Sequence of chain 1.A:
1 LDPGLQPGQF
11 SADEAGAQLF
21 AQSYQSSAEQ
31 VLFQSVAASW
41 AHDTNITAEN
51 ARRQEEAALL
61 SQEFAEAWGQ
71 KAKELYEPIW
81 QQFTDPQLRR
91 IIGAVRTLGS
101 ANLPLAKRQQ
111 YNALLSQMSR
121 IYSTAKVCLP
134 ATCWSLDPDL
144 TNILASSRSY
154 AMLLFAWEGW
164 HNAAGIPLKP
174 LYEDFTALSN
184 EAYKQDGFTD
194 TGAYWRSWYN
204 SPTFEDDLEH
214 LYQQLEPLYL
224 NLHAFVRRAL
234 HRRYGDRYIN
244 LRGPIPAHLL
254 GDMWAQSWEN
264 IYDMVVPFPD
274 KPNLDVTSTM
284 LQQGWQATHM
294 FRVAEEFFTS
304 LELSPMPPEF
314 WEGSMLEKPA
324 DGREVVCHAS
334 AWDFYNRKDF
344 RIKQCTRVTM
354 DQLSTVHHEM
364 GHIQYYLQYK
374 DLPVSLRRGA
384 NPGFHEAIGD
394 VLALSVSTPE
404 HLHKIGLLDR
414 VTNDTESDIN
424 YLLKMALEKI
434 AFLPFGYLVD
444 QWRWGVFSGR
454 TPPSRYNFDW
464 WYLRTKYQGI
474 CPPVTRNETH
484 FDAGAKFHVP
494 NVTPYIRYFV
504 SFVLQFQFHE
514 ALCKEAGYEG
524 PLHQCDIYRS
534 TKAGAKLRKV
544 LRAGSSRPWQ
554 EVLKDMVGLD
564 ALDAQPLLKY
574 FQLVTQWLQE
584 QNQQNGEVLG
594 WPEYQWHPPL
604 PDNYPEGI

This small molecule binds to this protein.
Small molecule (SMILES): O=C(N[C@H]1CCS[C@H]2CCC[C@@H](C(=O)O)N2C1=O)[C@@H](S)Cc1ccccc1

Binding-site contacts:
Ligand atom C2 contacts residue HIS331 of chain 1.A at 3.5 Å.
Ligand atom N2 contacts residue ALA332 of chain 1.A at 2.9 Å (h-bond).
Ligand atom C8 contacts residue PHE435 of chain 1.A at 3.6 Å (hydrophobic).
Ligand atom O4 contacts residue HIS361 of chain 1.A at 3.3 Å (h-bond).
Ligand atom C11 contacts residue ALA332 of chain 1.A at 3.6 Å (hydrophobic).
Ligand atom C11 contacts residue TYR501 of chain 1.A at 3.5 Å (hydrophobic).
Ligand atom C10 contacts residue TYR498 of chain 1.A at 3.5 Å (hydrophobic).
Ligand atom O2 contacts residue HIS491 of chain 1.A at 3.3 Å.
Ligand atom O2 contacts residue GLN259 of chain 1.A at 3.2 Å (h-bond).
Ligand atom C11 contacts residue GLU362 of chain 1.A at 3.7 Å.
Ligand atom C9 contacts residue TYR501 of chain 1.A at 3.8 Å (hydrophobic).
Ligand atom C10 contacts residue LYS489 of chain 1.A at 3.8 Å.
Ligand atom C16 contacts residue SER333 of chain 1.A at 3.8 Å.
Ligand atom O4 contacts residue TYR501 of chain 1.A at 2.7 Å (h-bond).
Ligand atom C12 contacts residue ALA332 of chain 1.A at 3.3 Å (hydrophobic).
Ligand atom C12 contacts residue ZN1 of chain 1.I at 3.5 Å.
Ligand atom N2 contacts residue HIS331 of chain 1.A at 3.6 Å (h-bond).
Ligand atom O4 contacts residue ZN1 of chain 1.I at 2.6 Å.
Ligand atom C8 contacts residue TYR498 of chain 1.A at 3.7 Å (hydrophobic).
Ligand atom O3 contacts residue HIS491 of chain 1.A at 3.1 Å (h-bond).
Ligand atom C4 contacts residue GLU362 of chain 1.A at 3.6 Å.
Ligand atom O2 contacts residue TYR498 of chain 1.A at 2.7 Å (h-bond).
Ligand atom C3 contacts residue GLU362 of chain 1.A at 3.6 Å.
Ligand atom O2 contacts residue LYS489 of chain 1.A at 2.7 Å (salt-bridge).
Ligand atom C11 contacts residue HIS361 of chain 1.A at 3.8 Å.
Ligand atom S2 contacts residue ZN1 of chain 1.I at 2.4 Å.
Ligand atom C17 contacts residue EDO1 of chain 1.S at 3.8 Å.
Ligand atom C15 contacts residue PHE490 of chain 1.A at 3.8 Å (hydrophobic).
Ligand atom S2 contacts residue HIS365 of chain 1.A at 3.3 Å (h-bond).
Ligand atom C10 contacts residue GLN259 of chain 1.A at 3.3 Å.
Ligand atom N2 contacts residue GLU362 of chain 1.A at 3.1 Å (salt-bridge).
Ligand atom S2 contacts residue GLU362 of chain 1.A at 3.4 Å (salt-bridge).
Ligand atom C11 contacts residue ZN1 of chain 1.I at 3.1 Å.
Ligand atom O3 contacts residue HIS331 of chain 1.A at 2.8 Å (h-bond).
Ligand atom C13 contacts residue TYR501 of chain 1.A at 3.3 Å (hydrophobic).
Ligand atom C15 contacts residue SER333 of chain 1.A at 3.7 Å.
Ligand atom O1 contacts residue GLN259 of chain 1.A at 3.3 Å (h-bond).
Ligand atom O3 contacts residue TYR501 of chain 1.A at 3.8 Å.
Ligand atom C8 contacts residue TYR501 of chain 1.A at 3.7 Å (hydrophobic).
Ligand atom O4 contacts residue GLU389 of chain 1.A at 3.3 Å (salt-bridge).